Sequence of chain 1.WA:
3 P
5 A

Sequence of chain 1.U:
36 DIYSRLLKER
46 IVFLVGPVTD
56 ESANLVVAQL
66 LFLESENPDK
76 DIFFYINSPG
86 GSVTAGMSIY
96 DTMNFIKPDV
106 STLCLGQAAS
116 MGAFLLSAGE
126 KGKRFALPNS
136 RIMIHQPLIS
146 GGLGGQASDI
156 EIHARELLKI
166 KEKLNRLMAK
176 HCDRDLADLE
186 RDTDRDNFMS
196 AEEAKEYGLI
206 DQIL

Binding-site contacts:
Ligand atom C8 contacts residue LEU41 of chain 1.U at 3.6 Å (hydrophobic).
Ligand atom C5 contacts residue LEU66 of chain 1.T at 4.0 Å (hydrophobic).
Ligand atom O1 contacts residue LEU66 of chain 1.T at 4.0 Å.
Ligand atom C2 contacts residue ILE46 of chain 1.U at 4.1 Å (hydrophobic).
Ligand atom C8 contacts residue ARG40 of chain 1.U at 4.0 Å.
Ligand atom O1 contacts residue WFP1 of chain 1.WA at 2.3 Å (h-bond).
Ligand atom C6 contacts residue GLU44 of chain 1.U at 4.3 Å.
Ligand atom C4 contacts residue ILE46 of chain 1.U at 4.1 Å (hydrophobic).
Ligand atom C5 contacts residue LEU41 of chain 1.U at 4.1 Å (hydrophobic).
Ligand atom C2 contacts residue WFP1 of chain 1.WA at 2.7 Å.
Ligand atom C1 contacts residue TYR80 of chain 1.U at 3.8 Å (hydrophobic).
Ligand atom O1 contacts residue ALO2 of chain 1.WA at 2.9 Å (h-bond).
Ligand atom C2 contacts residue MP86 of chain 1.WA at 4.1 Å.
Ligand atom C8 contacts residue PHE67 of chain 1.T at 4.0 Å (hydrophobic).
Ligand atom C3 contacts residue LEU66 of chain 1.T at 4.0 Å (hydrophobic).
Ligand atom C1 contacts residue LEU66 of chain 1.T at 3.9 Å (hydrophobic).
Ligand atom C1 contacts residue ALO2 of chain 1.WA at 3.3 Å.
Ligand atom C1 contacts residue MP86 of chain 1.WA at 4.3 Å.
Ligand atom C6 contacts residue SER70 of chain 1.T at 3.8 Å.
Ligand atom O1 contacts residue GLU69 of chain 1.T at 4.4 Å.
Ligand atom C2 contacts residue LEU66 of chain 1.T at 3.9 Å (hydrophobic).
Ligand atom C2 contacts residue TYR80 of chain 1.U at 3.8 Å (hydrophobic).
Ligand atom C7 contacts residue PHE67 of chain 1.T at 3.5 Å (hydrophobic).
Ligand atom C6 contacts residue LEU41 of chain 1.U at 3.7 Å (hydrophobic).
Ligand atom C4 contacts residue LEU66 of chain 1.T at 4.1 Å (hydrophobic).
Ligand atom C7 contacts residue SER70 of chain 1.T at 3.5 Å.
Ligand atom C5 contacts residue SER70 of chain 1.T at 3.8 Å.
Ligand atom C1 contacts residue WFP1 of chain 1.WA at 1.5 Å.
Ligand atom C3 contacts residue WFP1 of chain 1.WA at 3.9 Å.
Ligand atom C7 contacts residue LEU66 of chain 1.T at 4.0 Å (hydrophobic).
Ligand atom C4 contacts residue LEU41 of chain 1.U at 3.7 Å (hydrophobic).
Ligand atom C7 contacts residue LEU41 of chain 1.U at 3.8 Å (hydrophobic).

This small molecule binds to this protein.
Small molecule (SMILES): CCCCCCCC(=O)O

Sequence of chain 1.T:
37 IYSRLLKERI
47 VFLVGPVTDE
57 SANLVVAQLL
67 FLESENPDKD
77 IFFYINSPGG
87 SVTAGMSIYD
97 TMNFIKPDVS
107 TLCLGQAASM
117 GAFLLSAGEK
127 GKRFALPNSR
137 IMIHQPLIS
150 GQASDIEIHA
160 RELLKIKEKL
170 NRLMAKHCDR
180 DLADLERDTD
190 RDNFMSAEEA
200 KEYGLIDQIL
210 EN